Binding-site contacts:
Ligand atom C21 contacts residue TYD1 of chain 1.C at 3.5 Å.
Ligand atom O1 contacts residue PHE332 of chain 1.A at 3.4 Å.
Ligand atom O4 contacts residue ILE111 of chain 1.A at 3.7 Å.
Ligand atom S2 contacts residue GLY139 of chain 1.A at 3.8 Å.
Ligand atom C9 contacts residue VAL114 of chain 1.A at 3.7 Å (hydrophobic).
Ligand atom C24 contacts residue GLN159 of chain 1.A at 3.6 Å.
Ligand atom C20 contacts residue TYD1 of chain 1.C at 3.7 Å.
Ligand atom N2 contacts residue GLY309 of chain 1.A at 3.1 Å (h-bond).
Ligand atom O6 contacts residue GLY309 of chain 1.A at 3.5 Å (h-bond).
Ligand atom O8 contacts residue TYD1 of chain 1.C at 2.9 Å (h-bond).
Ligand atom N2 contacts residue TYD1 of chain 1.C at 3.1 Å (h-bond).
Ligand atom C18 contacts residue TRP162 of chain 1.A at 3.6 Å (hydrophobic).
Ligand atom O1 contacts residue PHE82 of chain 1.A at 3.3 Å.
Ligand atom C24 contacts residue GLY32 of chain 1.A at 3.5 Å.
Ligand atom N2 contacts residue SER160 of chain 1.A at 3.4 Å (h-bond).
Ligand atom C18 contacts residue GLN138 of chain 1.A at 3.4 Å.
Ligand atom O6 contacts residue GLN159 of chain 1.A at 3.7 Å.
Ligand atom O9 contacts residue GLN333 of chain 1.A at 2.6 Å (h-bond).
Ligand atom O9 contacts residue GLY308 of chain 1.A at 3.4 Å.
Ligand atom O8 contacts residue GLN333 of chain 1.A at 2.8 Å (h-bond).
Ligand atom S1 contacts residue PHE332 of chain 1.A at 3.7 Å.
Ligand atom S3 contacts residue GLY139 of chain 1.A at 3.6 Å (h-bond).
Ligand atom C10 contacts residue PHE82 of chain 1.A at 3.8 Å (hydrophobic).
Ligand atom O1 contacts residue GLN110 of chain 1.A at 3.0 Å (h-bond).
Ligand atom C23 contacts residue TYD1 of chain 1.C at 3.4 Å.
Ligand atom C11 contacts residue PRO29 of chain 1.A at 3.5 Å (hydrophobic).
Ligand atom O9 contacts residue PHE332 of chain 1.A at 3.4 Å (h-bond).
Ligand atom N1 contacts residue PHE82 of chain 1.A at 3.4 Å.
Ligand atom O6 contacts residue SER160 of chain 1.A at 2.8 Å (h-bond).
Ligand atom C2 contacts residue PHE82 of chain 1.A at 3.7 Å (hydrophobic).
Ligand atom C17 contacts residue PHE332 of chain 1.A at 3.7 Å (hydrophobic).
Ligand atom O2 contacts residue PHE332 of chain 1.A at 3.3 Å.
Ligand atom C12 contacts residue PRO29 of chain 1.A at 3.6 Å (hydrophobic).
Ligand atom C19 contacts residue TYD1 of chain 1.C at 3.5 Å.
Ligand atom C1 contacts residue PHE332 of chain 1.A at 3.6 Å (hydrophobic).
Ligand atom C8 contacts residue ASP330 of chain 1.A at 3.4 Å.
Ligand atom C21 contacts residue GLN333 of chain 1.A at 3.7 Å.
Ligand atom C10 contacts residue HIS33 of chain 1.A at 3.8 Å.
Ligand atom C1 contacts residue PHE82 of chain 1.A at 3.5 Å (hydrophobic).
Ligand atom C18 contacts residue LEU104 of chain 1.A at 3.7 Å (hydrophobic).

Sequence of chain 1.A:
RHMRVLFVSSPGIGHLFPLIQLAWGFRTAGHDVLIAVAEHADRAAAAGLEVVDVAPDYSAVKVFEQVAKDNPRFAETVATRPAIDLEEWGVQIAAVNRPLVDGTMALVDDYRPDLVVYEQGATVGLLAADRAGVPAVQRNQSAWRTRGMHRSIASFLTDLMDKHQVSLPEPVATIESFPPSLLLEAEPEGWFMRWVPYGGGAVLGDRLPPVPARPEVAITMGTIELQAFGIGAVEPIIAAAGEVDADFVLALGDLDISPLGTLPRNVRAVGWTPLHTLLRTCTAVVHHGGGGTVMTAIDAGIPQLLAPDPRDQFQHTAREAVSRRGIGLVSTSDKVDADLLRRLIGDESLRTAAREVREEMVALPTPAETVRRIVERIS

The protein below binds the small molecule below.
Small molecule (SMILES): COC(=O)NC1=C2/C(=C\CSSSC)[C@](O)(C#C/C=C\C#C[C@@H]2O[C@@H]2O[C@H](C)[C@@H](NO)[C@H](O)[C@H]2O)CC1=O